A protein and the small-molecule ligand that binds it are described below.
Small molecule (SMILES): CC(=O)N[C@@H]1[C@@H](O)[C@H](O)[C@@H](CO)O[C@H]1O

Sequence of chain 1.C:
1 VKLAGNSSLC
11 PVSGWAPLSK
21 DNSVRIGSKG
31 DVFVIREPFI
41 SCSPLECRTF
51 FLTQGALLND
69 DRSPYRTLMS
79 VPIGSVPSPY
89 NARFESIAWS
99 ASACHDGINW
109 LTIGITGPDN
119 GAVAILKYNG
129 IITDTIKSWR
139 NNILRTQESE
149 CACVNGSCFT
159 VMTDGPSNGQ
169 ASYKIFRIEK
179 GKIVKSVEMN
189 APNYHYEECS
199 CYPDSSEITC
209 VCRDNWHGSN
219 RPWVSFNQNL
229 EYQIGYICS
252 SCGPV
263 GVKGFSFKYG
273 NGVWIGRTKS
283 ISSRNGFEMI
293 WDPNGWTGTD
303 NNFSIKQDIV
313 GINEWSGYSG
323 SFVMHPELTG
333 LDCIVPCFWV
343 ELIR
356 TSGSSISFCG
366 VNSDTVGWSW

Binding-site contacts:
Ligand atom C2 contacts residue ASN153 of chain 1.C at 2.5 Å.
Ligand atom C8 contacts residue GLN226 of chain 1.C at 4.0 Å.
Ligand atom C8 contacts residue ASN153 of chain 1.C at 4.3 Å.
Ligand atom O7 contacts residue ASN153 of chain 1.C at 3.2 Å (h-bond).
Ligand atom C7 contacts residue GLN226 of chain 1.C at 3.8 Å.
Ligand atom C6 contacts residue LYS2 of chain 1.C at 4.4 Å.
Ligand atom N2 contacts residue ASN153 of chain 1.C at 2.9 Å (h-bond).
Ligand atom O5 contacts residue ASN153 of chain 1.C at 2.3 Å (h-bond).
Ligand atom C1 contacts residue ASN153 of chain 1.C at 1.4 Å.
Ligand atom O7 contacts residue GLN226 of chain 1.C at 3.0 Å (h-bond).
Ligand atom C5 contacts residue ASN153 of chain 1.C at 3.6 Å.
Ligand atom C7 contacts residue ASN153 of chain 1.C at 3.2 Å.
Ligand atom C8 contacts residue SER204 of chain 1.C at 4.3 Å.
Ligand atom C3 contacts residue ASN153 of chain 1.C at 3.8 Å.
Ligand atom C4 contacts residue ASN153 of chain 1.C at 4.2 Å.
Ligand atom O5 contacts residue LYS2 of chain 1.C at 4.4 Å.
Ligand atom O6 contacts residue LYS2 of chain 1.C at 3.2 Å (salt-bridge).